Binding-site contacts:
Ligand atom O7 contacts residue ASN154 of chain 14.A at 2.7 Å (h-bond).
Ligand atom O3 contacts residue THR160 of chain 14.A at 4.3 Å.
Ligand atom C7 contacts residue THR160 of chain 14.A at 3.4 Å.
Ligand atom N2 contacts residue THR160 of chain 14.A at 3.5 Å.
Ligand atom C5 contacts residue THR160 of chain 14.A at 3.7 Å.
Ligand atom O5 contacts residue THR160 of chain 14.A at 3.2 Å.
Ligand atom C4 contacts residue ASN154 of chain 14.A at 4.3 Å.
Ligand atom C8 contacts residue ILE152 of chain 14.A at 4.3 Å (hydrophobic).
Ligand atom N2 contacts residue ASN154 of chain 14.A at 3.0 Å (h-bond).
Ligand atom C8 contacts residue VAL153 of chain 14.A at 4.4 Å (hydrophobic).
Ligand atom C2 contacts residue ASN154 of chain 14.A at 2.5 Å.
Ligand atom O5 contacts residue ASN154 of chain 14.A at 2.4 Å (h-bond).
Ligand atom C7 contacts residue ASN154 of chain 14.A at 3.0 Å.
Ligand atom C5 contacts residue ASN154 of chain 14.A at 3.8 Å.
Ligand atom O7 contacts residue ASP161 of chain 14.A at 3.7 Å.
Ligand atom C6 contacts residue HIS158 of chain 14.A at 4.0 Å.
Ligand atom C8 contacts residue ASN154 of chain 14.A at 4.1 Å.
Ligand atom O5 contacts residue HIS158 of chain 14.A at 3.8 Å.
Ligand atom C6 contacts residue THR160 of chain 14.A at 3.7 Å.
Ligand atom O7 contacts residue THR160 of chain 14.A at 2.5 Å.
Ligand atom C1 contacts residue ASN154 of chain 14.A at 1.6 Å.
Ligand atom C4 contacts residue THR160 of chain 14.A at 3.6 Å.
Ligand atom C2 contacts residue THR160 of chain 14.A at 2.7 Å.
Ligand atom O6 contacts residue HIS158 of chain 14.A at 3.4 Å (h-bond).
Ligand atom C1 contacts residue THR160 of chain 14.A at 3.0 Å.
Ligand atom C3 contacts residue ASN154 of chain 14.A at 3.9 Å.
Ligand atom C3 contacts residue THR160 of chain 14.A at 3.9 Å.

Sequence of chain 14.A:
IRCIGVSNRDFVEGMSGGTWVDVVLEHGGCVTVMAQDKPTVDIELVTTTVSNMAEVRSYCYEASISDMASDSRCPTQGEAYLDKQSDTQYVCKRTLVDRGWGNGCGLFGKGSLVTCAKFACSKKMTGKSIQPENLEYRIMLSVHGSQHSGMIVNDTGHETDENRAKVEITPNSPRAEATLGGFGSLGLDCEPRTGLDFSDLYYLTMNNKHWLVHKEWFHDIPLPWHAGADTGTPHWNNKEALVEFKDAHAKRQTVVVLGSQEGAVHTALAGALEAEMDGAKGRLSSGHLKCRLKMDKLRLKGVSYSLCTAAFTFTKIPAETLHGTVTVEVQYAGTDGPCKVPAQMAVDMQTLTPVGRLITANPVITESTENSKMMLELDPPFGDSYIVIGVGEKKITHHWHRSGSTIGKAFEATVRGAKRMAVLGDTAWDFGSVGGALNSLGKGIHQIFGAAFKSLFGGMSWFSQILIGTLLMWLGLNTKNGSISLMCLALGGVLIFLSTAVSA

This protein binds this small molecule.
Small molecule (SMILES): CC(=O)N[C@@H]1[C@@H](O)[C@H](O)[C@@H](CO)O[C@H]1O